Sequence of chain 1.B:
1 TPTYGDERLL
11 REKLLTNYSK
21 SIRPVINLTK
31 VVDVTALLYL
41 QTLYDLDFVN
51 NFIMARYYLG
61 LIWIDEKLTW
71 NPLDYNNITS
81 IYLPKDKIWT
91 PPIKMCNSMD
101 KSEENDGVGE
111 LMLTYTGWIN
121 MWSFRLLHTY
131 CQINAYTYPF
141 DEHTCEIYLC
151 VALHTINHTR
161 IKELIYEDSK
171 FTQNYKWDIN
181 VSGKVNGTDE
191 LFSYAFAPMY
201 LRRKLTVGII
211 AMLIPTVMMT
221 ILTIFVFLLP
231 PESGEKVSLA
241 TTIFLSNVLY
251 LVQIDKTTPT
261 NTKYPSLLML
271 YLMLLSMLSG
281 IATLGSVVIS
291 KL

Binding-site contacts:
Ligand atom C4 contacts residue ASN27 of chain 1.A at 4.2 Å.
Ligand atom C8 contacts residue ILE26 of chain 1.A at 3.5 Å (hydrophobic).
Ligand atom C1 contacts residue ASN27 of chain 1.A at 1.4 Å.
Ligand atom O5 contacts residue ASN27 of chain 1.A at 2.3 Å (h-bond).
Ligand atom C7 contacts residue ILE26 of chain 1.A at 4.4 Å (hydrophobic).
Ligand atom C8 contacts residue GLU66 of chain 1.A at 3.9 Å.
Ligand atom C3 contacts residue ASN27 of chain 1.A at 3.8 Å.
Ligand atom N2 contacts residue ASN27 of chain 1.A at 2.9 Å (h-bond).
Ligand atom C2 contacts residue ASN27 of chain 1.A at 2.5 Å.
Ligand atom C7 contacts residue ASN27 of chain 1.A at 3.7 Å.
Ligand atom O5 contacts residue THR1 of chain 1.B at 4.4 Å.
Ligand atom C5 contacts residue ASN27 of chain 1.A at 3.6 Å.
Ligand atom O7 contacts residue ASN27 of chain 1.A at 4.0 Å.
Ligand atom N2 contacts residue ILE26 of chain 1.A at 4.3 Å.

The small molecule below binds the protein below.
Small molecule (SMILES): CC(=O)N[C@@H]1[C@@H](O)[C@H](O)[C@@H](CO)O[C@H]1O

Sequence of chain 1.A:
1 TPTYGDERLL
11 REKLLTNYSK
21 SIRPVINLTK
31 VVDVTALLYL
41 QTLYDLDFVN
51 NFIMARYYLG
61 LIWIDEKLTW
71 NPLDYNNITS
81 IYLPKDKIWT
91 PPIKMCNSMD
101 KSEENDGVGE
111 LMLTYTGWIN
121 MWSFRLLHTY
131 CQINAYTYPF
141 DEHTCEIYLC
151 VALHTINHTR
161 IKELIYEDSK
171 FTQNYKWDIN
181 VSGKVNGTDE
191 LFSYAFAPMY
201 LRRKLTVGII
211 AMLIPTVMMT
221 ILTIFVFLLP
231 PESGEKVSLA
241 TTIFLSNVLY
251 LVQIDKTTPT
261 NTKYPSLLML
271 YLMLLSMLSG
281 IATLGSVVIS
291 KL